Binding-site contacts:
Ligand atom NE contacts residue THR134 of chain 1.A at 2.9 Å (h-bond).
Ligand atom CZ contacts residue PHE130 of chain 1.A at 3.6 Å (hydrophobic).
Ligand atom C contacts residue PHE130 of chain 1.A at 3.6 Å (hydrophobic).
Ligand atom O contacts residue ASP202 of chain 1.A at 3.2 Å (salt-bridge).
Ligand atom CG contacts residue PHE130 of chain 1.A at 3.6 Å (hydrophobic).
Ligand atom NH1 contacts residue ASP239 of chain 1.A at 3.1 Å (salt-bridge).
Ligand atom CB contacts residue THR204 of chain 1.A at 3.6 Å.
Ligand atom CA contacts residue ASP239 of chain 1.A at 3.5 Å.
Ligand atom NH1 contacts residue ASP170 of chain 1.A at 3.6 Å.
Ligand atom O contacts residue PHE130 of chain 1.A at 3.5 Å.
Ligand atom NE2 contacts residue GLU243 of chain 1.A at 2.9 Å (salt-bridge).
Ligand atom CD contacts residue GLY238 of chain 1.A at 3.6 Å.
Ligand atom CB contacts residue ASP239 of chain 1.A at 3.5 Å.
Ligand atom NH1 contacts residue GLY238 of chain 1.A at 3.6 Å.
Ligand atom CG contacts residue VAL206 of chain 1.A at 3.5 Å (hydrophobic).
Ligand atom NH1 contacts residue GLU171 of chain 1.A at 3.0 Å (salt-bridge).
Ligand atom CG contacts residue GLU171 of chain 1.A at 3.5 Å.
Ligand atom CB contacts residue GLU171 of chain 1.A at 3.5 Å.
Ligand atom CZ contacts residue ILE133 of chain 1.A at 3.7 Å (hydrophobic).
Ligand atom CB contacts residue GLY203 of chain 1.A at 3.7 Å.
Ligand atom NH2 contacts residue ASP131 of chain 1.A at 3.2 Å (salt-bridge).
Ligand atom NH2 contacts residue ASP128 of chain 1.A at 2.8 Å (salt-bridge).
Ligand atom CZ contacts residue ASP170 of chain 1.A at 3.6 Å.
Ligand atom CZ contacts residue ASP128 of chain 1.A at 3.7 Å.
Ligand atom CD contacts residue GLU171 of chain 1.A at 3.4 Å.
Ligand atom NH1 contacts residue ASP234 of chain 1.A at 3.0 Å (salt-bridge).
Ligand atom CD contacts residue THR134 of chain 1.A at 3.6 Å.
Ligand atom CG contacts residue ASP239 of chain 1.A at 3.8 Å.
Ligand atom ND1 contacts residue VAL206 of chain 1.A at 3.6 Å.
Ligand atom N contacts residue PHE130 of chain 1.A at 3.6 Å.
Ligand atom NH2 contacts residue ILE133 of chain 1.A at 3.6 Å.
Ligand atom OG contacts residue LYS169 of chain 1.A at 3.5 Å (salt-bridge).
Ligand atom CB contacts residue ASP167 of chain 1.A at 3.4 Å.
Ligand atom NH2 contacts residue PHE130 of chain 1.A at 3.1 Å (h-bond).
Ligand atom OG contacts residue THR204 of chain 1.A at 3.5 Å (h-bond).
Ligand atom CB contacts residue THR204 of chain 1.A at 3.4 Å.
Ligand atom CE1 contacts residue ILE240 of chain 1.A at 3.4 Å (hydrophobic).
Ligand atom N contacts residue GLU171 of chain 1.A at 3.1 Å (salt-bridge).
Ligand atom NH2 contacts residue ASP170 of chain 1.A at 2.8 Å (salt-bridge).
Ligand atom OG contacts residue ASP167 of chain 1.A at 2.7 Å (salt-bridge).

The protein below binds the small molecule below.
Small molecule (SMILES): C[C@H](NC(=O)[C@H](CCCN=C(N)N)NC(=O)[C@H](C)NC(=O)[C@@H](N)CCCN=C(N)N)C(=O)N[C@@H](CCCN=C(N)N)C(=O)N[C@@H](Cc1cnc[nH]1)CN1CCC[C@H]1C(=O)N[C@H](C=O)CO

Sequence of chain 1.A:
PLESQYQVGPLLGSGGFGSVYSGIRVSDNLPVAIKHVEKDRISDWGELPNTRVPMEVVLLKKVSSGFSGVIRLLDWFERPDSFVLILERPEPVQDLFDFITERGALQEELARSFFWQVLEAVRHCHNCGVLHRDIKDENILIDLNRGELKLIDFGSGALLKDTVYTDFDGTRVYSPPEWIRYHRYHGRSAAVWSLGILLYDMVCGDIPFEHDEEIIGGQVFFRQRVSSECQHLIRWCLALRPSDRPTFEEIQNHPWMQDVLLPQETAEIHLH